Binding-site contacts:
Ligand atom S1 contacts residue ASP17 of chain 1.A at 3.5 Å (salt-bridge).
Ligand atom N contacts residue TRP14 of chain 1.A at 3.3 Å.
Ligand atom C4 contacts residue ASN9 of chain 1.A at 3.9 Å.
Ligand atom C2 contacts residue ASP17 of chain 1.A at 3.8 Å.
Ligand atom N contacts residue TRP3 of chain 1.A at 3.7 Å.
Ligand atom O2 contacts residue TRP14 of chain 1.A at 3.8 Å.
Ligand atom O1 contacts residue TRP3 of chain 1.A at 3.4 Å.
Ligand atom O2 contacts residue ASP17 of chain 1.A at 3.0 Å (salt-bridge).
Ligand atom C4 contacts residue HIS2 of chain 1.A at 2.5 Å.
Ligand atom O1 contacts residue ASP17 of chain 1.A at 3.4 Å (salt-bridge).
Ligand atom C5 contacts residue HIS2 of chain 1.A at 2.9 Å.
Ligand atom O1 contacts residue HIS2 of chain 1.A at 3.2 Å (h-bond).
Ligand atom C9 contacts residue HIS2 of chain 1.A at 1.4 Å.
Ligand atom C4 contacts residue HIS8 of chain 1.A at 3.6 Å.
Ligand atom N3 contacts residue HIS13 of chain 1.A at 4.4 Å.
Ligand atom S contacts residue ASP17 of chain 1.A at 3.5 Å (salt-bridge).
Ligand atom S contacts residue TRP14 of chain 1.A at 4.3 Å.
Ligand atom C6 contacts residue HIS2 of chain 1.A at 2.3 Å.
Ligand atom C2 contacts residue HIS2 of chain 1.A at 1.6 Å.
Ligand atom S1 contacts residue TRP3 of chain 1.A at 4.4 Å.
Ligand atom S contacts residue HIS2 of chain 1.A at 2.9 Å (h-bond).
Ligand atom N3 contacts residue ASN9 of chain 1.A at 3.7 Å.
Ligand atom C8 contacts residue HIS2 of chain 1.A at 0.4 Å.
Ligand atom C9 contacts residue ASN9 of chain 1.A at 3.9 Å.
Ligand atom O1 contacts residue PHE18 of chain 1.A at 3.8 Å.
Ligand atom N contacts residue HIS13 of chain 1.A at 3.6 Å.
Ligand atom S contacts residue TRP3 of chain 1.A at 4.1 Å.
Ligand atom C7 contacts residue HIS2 of chain 1.A at 1.4 Å.
Ligand atom S contacts residue HIS13 of chain 1.A at 3.8 Å.
Ligand atom C2 contacts residue TRP3 of chain 1.A at 4.4 Å (hydrophobic).
Ligand atom N3 contacts residue HIS2 of chain 1.A at 2.0 Å.
Ligand atom O2 contacts residue HIS13 of chain 1.A at 2.8 Å (h-bond).
Ligand atom N contacts residue GLY10 of chain 1.A at 4.3 Å.
Ligand atom C9 contacts residue HIS8 of chain 1.A at 4.2 Å.
Ligand atom O2 contacts residue LYS16 of chain 1.A at 4.0 Å.
Ligand atom N3 contacts residue HIS8 of chain 1.A at 4.1 Å.
Ligand atom O2 contacts residue HIS2 of chain 1.A at 3.6 Å (h-bond).
Ligand atom S1 contacts residue HIS2 of chain 1.A at 0.2 Å (h-bond).
Ligand atom N contacts residue HIS2 of chain 1.A at 4.0 Å.
Ligand atom N contacts residue ASN9 of chain 1.A at 3.3 Å (h-bond).

Sequence of chain 1.A:
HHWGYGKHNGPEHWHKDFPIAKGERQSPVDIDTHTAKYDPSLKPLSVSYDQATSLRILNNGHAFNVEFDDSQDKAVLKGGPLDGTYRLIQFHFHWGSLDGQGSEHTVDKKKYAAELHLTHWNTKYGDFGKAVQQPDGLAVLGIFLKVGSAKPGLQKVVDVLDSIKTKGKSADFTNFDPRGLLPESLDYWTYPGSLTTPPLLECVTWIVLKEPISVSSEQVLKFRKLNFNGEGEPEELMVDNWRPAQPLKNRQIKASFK

The small molecule below binds the protein below.
Small molecule (SMILES): NS(=O)(=O)c1nc2ccccc2s1